Binding-site contacts:
Ligand atom C4 contacts residue ASN255 of chain 1.A at 4.2 Å.
Ligand atom C1 contacts residue ASN255 of chain 1.A at 1.4 Å.
Ligand atom N2 contacts residue ASN255 of chain 1.A at 2.9 Å (h-bond).
Ligand atom O7 contacts residue TYR245 of chain 1.A at 4.4 Å.
Ligand atom C7 contacts residue ASN255 of chain 1.A at 3.2 Å.
Ligand atom C2 contacts residue ASN255 of chain 1.A at 2.5 Å.
Ligand atom C8 contacts residue ASN255 of chain 1.A at 4.4 Å.
Ligand atom C1 contacts residue SER257 of chain 1.A at 4.4 Å.
Ligand atom O5 contacts residue ASN255 of chain 1.A at 2.4 Å (h-bond).
Ligand atom C5 contacts residue ASN255 of chain 1.A at 3.7 Å.
Ligand atom C6 contacts residue PHE258 of chain 1.A at 4.3 Å (hydrophobic).
Ligand atom O7 contacts residue ASN255 of chain 1.A at 3.1 Å (h-bond).
Ligand atom C6 contacts residue ARG252 of chain 1.A at 3.4 Å.
Ligand atom C3 contacts residue ASN255 of chain 1.A at 3.8 Å.
Ligand atom O3 contacts residue ASP234 of chain 1.A at 3.6 Å (salt-bridge).

This small molecule binds to this protein.
Small molecule (SMILES): CC(=O)N[C@H]1[C@H](O[C@H]2[C@H](O)[C@@H](NC(C)=O)CO[C@@H]2CO[C@@H]2O[C@@H](C)[C@@H](O)[C@@H](O)[C@@H]2O)O[C@H](CO)[C@@H](O)[C@@H]1O

Sequence of chain 1.A:
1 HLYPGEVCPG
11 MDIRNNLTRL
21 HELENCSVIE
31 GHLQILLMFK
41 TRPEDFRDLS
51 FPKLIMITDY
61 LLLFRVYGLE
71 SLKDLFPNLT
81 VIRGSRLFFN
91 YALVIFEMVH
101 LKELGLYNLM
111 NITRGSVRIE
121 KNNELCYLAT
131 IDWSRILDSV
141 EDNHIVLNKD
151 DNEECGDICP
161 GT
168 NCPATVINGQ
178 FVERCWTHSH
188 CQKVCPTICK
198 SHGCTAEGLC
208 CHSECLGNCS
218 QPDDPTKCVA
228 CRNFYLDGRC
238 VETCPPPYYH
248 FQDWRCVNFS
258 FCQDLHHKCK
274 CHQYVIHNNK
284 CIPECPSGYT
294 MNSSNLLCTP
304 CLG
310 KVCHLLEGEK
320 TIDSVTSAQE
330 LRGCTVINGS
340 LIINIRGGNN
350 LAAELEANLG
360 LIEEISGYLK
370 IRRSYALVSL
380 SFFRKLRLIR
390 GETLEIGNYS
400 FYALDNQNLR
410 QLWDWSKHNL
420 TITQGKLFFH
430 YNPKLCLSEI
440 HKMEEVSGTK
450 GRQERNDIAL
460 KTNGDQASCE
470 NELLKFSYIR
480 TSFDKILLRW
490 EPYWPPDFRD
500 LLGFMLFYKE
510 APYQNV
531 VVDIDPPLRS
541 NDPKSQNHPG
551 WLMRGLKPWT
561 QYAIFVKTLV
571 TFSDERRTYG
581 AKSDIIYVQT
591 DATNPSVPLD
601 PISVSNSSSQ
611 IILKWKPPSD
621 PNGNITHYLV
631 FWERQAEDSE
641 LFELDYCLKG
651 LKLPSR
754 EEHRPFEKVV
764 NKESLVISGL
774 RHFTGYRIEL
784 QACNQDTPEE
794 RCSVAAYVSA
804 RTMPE